Sequence of chain 1.A:
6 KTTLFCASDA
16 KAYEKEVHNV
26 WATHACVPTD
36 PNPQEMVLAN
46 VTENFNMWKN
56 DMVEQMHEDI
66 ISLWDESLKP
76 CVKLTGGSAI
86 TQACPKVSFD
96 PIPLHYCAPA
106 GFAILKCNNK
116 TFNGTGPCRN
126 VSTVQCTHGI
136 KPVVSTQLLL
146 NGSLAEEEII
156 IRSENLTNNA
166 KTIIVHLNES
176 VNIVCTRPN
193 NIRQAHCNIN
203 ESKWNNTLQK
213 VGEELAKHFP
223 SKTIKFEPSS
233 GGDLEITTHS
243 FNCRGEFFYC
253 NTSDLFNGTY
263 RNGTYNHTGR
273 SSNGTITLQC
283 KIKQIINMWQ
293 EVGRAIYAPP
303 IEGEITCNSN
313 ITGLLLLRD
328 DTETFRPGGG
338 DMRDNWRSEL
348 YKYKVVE

Binding-site contacts:
Ligand atom N2 contacts residue ASN146 of chain 1.A at 2.9 Å (h-bond).
Ligand atom O3 contacts residue CYS309 of chain 1.A at 3.0 Å (h-bond).
Ligand atom C7 contacts residue SER311 of chain 1.A at 4.2 Å.
Ligand atom O7 contacts residue ASN244 of chain 1.A at 4.3 Å.
Ligand atom C8 contacts residue PHE243 of chain 1.A at 4.5 Å (hydrophobic).
Ligand atom O5 contacts residue ASN146 of chain 1.A at 2.4 Å (h-bond).
Ligand atom C3 contacts residue CYS309 of chain 1.A at 4.2 Å (hydrophobic).
Ligand atom C5 contacts residue ASN146 of chain 1.A at 3.6 Å.
Ligand atom C7 contacts residue ASN146 of chain 1.A at 3.6 Å.
Ligand atom C3 contacts residue ASN310 of chain 1.A at 3.6 Å.
Ligand atom C6 contacts residue ASN310 of chain 1.A at 4.0 Å.
Ligand atom O3 contacts residue ASP95 of chain 1.A at 4.3 Å.
Ligand atom C8 contacts residue LEU145 of chain 1.A at 3.8 Å (hydrophobic).
Ligand atom C3 contacts residue ASN146 of chain 1.A at 3.8 Å.
Ligand atom C5 contacts residue ASN310 of chain 1.A at 3.1 Å.
Ligand atom C4 contacts residue ASP95 of chain 1.A at 4.2 Å.
Ligand atom C4 contacts residue ASN310 of chain 1.A at 3.6 Å.
Ligand atom C1 contacts residue ASN310 of chain 1.A at 3.9 Å.
Ligand atom C8 contacts residue VAL138 of chain 1.A at 3.8 Å (hydrophobic).
Ligand atom O7 contacts residue ASN146 of chain 1.A at 3.9 Å.
Ligand atom C4 contacts residue ASN146 of chain 1.A at 4.2 Å.
Ligand atom O7 contacts residue PRO96 of chain 1.A at 3.5 Å.
Ligand atom C8 contacts residue SER311 of chain 1.A at 4.3 Å.
Ligand atom O4 contacts residue ASN310 of chain 1.A at 3.6 Å (h-bond).
Ligand atom O5 contacts residue LYS136 of chain 1.A at 3.8 Å.
Ligand atom C7 contacts residue ASN244 of chain 1.A at 4.4 Å.
Ligand atom C2 contacts residue ASN310 of chain 1.A at 4.3 Å.
Ligand atom C2 contacts residue ASN146 of chain 1.A at 2.5 Å.
Ligand atom C1 contacts residue ASN146 of chain 1.A at 1.4 Å.
Ligand atom C3 contacts residue SER311 of chain 1.A at 3.9 Å.
Ligand atom O6 contacts residue LYS136 of chain 1.A at 3.5 Å (salt-bridge).
Ligand atom O5 contacts residue ASN310 of chain 1.A at 3.9 Å.
Ligand atom C7 contacts residue VAL138 of chain 1.A at 4.4 Å (hydrophobic).
Ligand atom C2 contacts residue SER311 of chain 1.A at 3.9 Å.
Ligand atom C1 contacts residue SER311 of chain 1.A at 4.0 Å.
Ligand atom N2 contacts residue SER311 of chain 1.A at 3.3 Å (h-bond).
Ligand atom C8 contacts residue ASN244 of chain 1.A at 3.9 Å.

A protein and the small-molecule ligand that binds it are described below.
Small molecule (SMILES): CC(=O)N[C@@H]1[C@@H](O)[C@H](O)[C@@H](CO)O[C@H]1O